Sequence of chain 1.O:
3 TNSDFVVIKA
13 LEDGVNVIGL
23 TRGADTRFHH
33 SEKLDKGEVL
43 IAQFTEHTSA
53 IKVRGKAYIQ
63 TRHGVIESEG

This protein binds this small molecule.
Small molecule (SMILES): N[C@@H](Cc1c[nH]c2ccccc12)C(=O)O

Sequence of chain 1.P:
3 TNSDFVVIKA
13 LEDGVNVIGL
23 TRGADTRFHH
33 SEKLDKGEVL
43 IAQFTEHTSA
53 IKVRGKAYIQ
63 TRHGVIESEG

Binding-site contacts:
Ligand atom CA contacts residue GLY25 of chain 1.P at 3.4 Å.
Ligand atom NE1 contacts residue GLN45 of chain 1.O at 2.8 Å (h-bond).
Ligand atom O contacts residue THR47 of chain 1.O at 3.6 Å.
Ligand atom O contacts residue SER51 of chain 1.P at 2.8 Å (h-bond).
Ligand atom NE1 contacts residue ALA44 of chain 1.O at 3.8 Å.
Ligand atom CD1 contacts residue THR47 of chain 1.O at 3.8 Å.
Ligand atom CB contacts residue THR23 of chain 1.P at 3.7 Å.
Ligand atom C contacts residue THR47 of chain 1.O at 3.6 Å.
Ligand atom CG contacts residue SER51 of chain 1.P at 3.8 Å.
Ligand atom CB contacts residue THR28 of chain 1.P at 3.4 Å.
Ligand atom CZ3 contacts residue GLY21 of chain 1.O at 3.7 Å.
Ligand atom CB contacts residue SER51 of chain 1.P at 3.3 Å.
Ligand atom O contacts residue ARG24 of chain 1.P at 3.5 Å.
Ligand atom N contacts residue THR28 of chain 1.P at 2.8 Å (h-bond).
Ligand atom CA contacts residue THR23 of chain 1.P at 3.8 Å.
Ligand atom OXT contacts residue THR50 of chain 1.O at 3.1 Å (h-bond).
Ligand atom OXT contacts residue THR47 of chain 1.O at 2.6 Å (h-bond).
Ligand atom N contacts residue ARG24 of chain 1.P at 3.8 Å.
Ligand atom CD2 contacts residue THR50 of chain 1.O at 4.0 Å.
Ligand atom N contacts residue THR23 of chain 1.P at 2.7 Å (h-bond).
Ligand atom CD1 contacts residue SER51 of chain 1.P at 3.5 Å.
Ligand atom C contacts residue SER51 of chain 1.P at 3.5 Å.
Ligand atom CA contacts residue THR28 of chain 1.P at 3.1 Å.
Ligand atom O contacts residue GLY25 of chain 1.P at 3.0 Å (h-bond).
Ligand atom OXT contacts residue HIS49 of chain 1.O at 3.9 Å.
Ligand atom N contacts residue ASP27 of chain 1.P at 2.9 Å (salt-bridge).
Ligand atom CD1 contacts residue GLN45 of chain 1.O at 3.6 Å.
Ligand atom CE2 contacts residue GLN45 of chain 1.O at 3.9 Å.
Ligand atom CD1 contacts residue ALA52 of chain 1.P at 4.0 Å (hydrophobic).
Ligand atom N contacts residue GLY25 of chain 1.P at 2.7 Å (h-bond).
Ligand atom CE3 contacts residue HIS31 of chain 1.O at 3.9 Å.
Ligand atom CZ2 contacts residue ALA44 of chain 1.O at 4.0 Å (hydrophobic).
Ligand atom CZ2 contacts residue THR50 of chain 1.O at 3.9 Å.
Ligand atom CE2 contacts residue THR50 of chain 1.O at 4.0 Å.
Ligand atom CH2 contacts residue GLY21 of chain 1.O at 3.5 Å.
Ligand atom CE2 contacts residue ALA44 of chain 1.O at 4.0 Å (hydrophobic).
Ligand atom CZ2 contacts residue ILE53 of chain 1.O at 4.0 Å (hydrophobic).
Ligand atom CA contacts residue SER51 of chain 1.P at 3.9 Å.
Ligand atom C contacts residue GLY25 of chain 1.P at 3.4 Å.
Ligand atom OXT contacts residue HIS31 of chain 1.O at 4.0 Å.